This protein binds this small molecule.
Small molecule (SMILES): CC(=O)N[C@H]1[C@H](O[C@H]2[C@H](O)[C@@H](NC(C)=O)CO[C@@H]2CO)O[C@H](CO)[C@@H](O)[C@@H]1O

Sequence of chain 3.F:
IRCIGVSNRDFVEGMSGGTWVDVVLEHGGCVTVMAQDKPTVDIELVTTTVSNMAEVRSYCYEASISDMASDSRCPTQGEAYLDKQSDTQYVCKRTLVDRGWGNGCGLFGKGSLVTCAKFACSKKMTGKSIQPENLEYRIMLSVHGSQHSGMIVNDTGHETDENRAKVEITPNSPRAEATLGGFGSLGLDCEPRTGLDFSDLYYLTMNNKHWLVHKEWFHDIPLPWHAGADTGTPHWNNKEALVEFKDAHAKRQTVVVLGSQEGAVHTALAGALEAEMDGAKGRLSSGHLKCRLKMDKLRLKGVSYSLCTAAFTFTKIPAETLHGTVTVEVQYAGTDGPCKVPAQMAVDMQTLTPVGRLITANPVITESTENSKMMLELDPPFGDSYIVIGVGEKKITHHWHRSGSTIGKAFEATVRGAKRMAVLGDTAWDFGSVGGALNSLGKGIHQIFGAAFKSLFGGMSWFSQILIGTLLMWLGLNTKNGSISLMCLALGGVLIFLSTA

Binding-site contacts:
Ligand atom C5 contacts residue ASN154 of chain 3.F at 2.1 Å.
Ligand atom O7 contacts residue THR156 of chain 3.F at 2.4 Å.
Ligand atom C2 contacts residue ASN154 of chain 3.F at 3.5 Å.
Ligand atom C7 contacts residue THR156 of chain 3.F at 3.4 Å.
Ligand atom C2 contacts residue GLY150 of chain 3.F at 4.5 Å.
Ligand atom C8 contacts residue MET151 of chain 3.F at 4.1 Å (hydrophobic).
Ligand atom N2 contacts residue MET151 of chain 3.F at 3.4 Å.
Ligand atom O5 contacts residue THR156 of chain 3.F at 3.8 Å.
Ligand atom C5 contacts residue THR156 of chain 3.F at 3.2 Å.
Ligand atom C1 contacts residue MET151 of chain 3.F at 3.6 Å (hydrophobic).
Ligand atom C6 contacts residue ASN154 of chain 3.F at 3.0 Å.
Ligand atom C6 contacts residue GLY157 of chain 3.F at 4.2 Å.
Ligand atom O6 contacts residue ASN154 of chain 3.F at 2.4 Å (h-bond).
Ligand atom C1 contacts residue ASN154 of chain 3.F at 2.5 Å.
Ligand atom C1 contacts residue GLY150 of chain 3.F at 3.8 Å.
Ligand atom O5 contacts residue ASN154 of chain 3.F at 2.4 Å (h-bond).
Ligand atom C4 contacts residue ASN154 of chain 3.F at 3.2 Å.
Ligand atom O7 contacts residue HIS148 of chain 3.F at 3.3 Å (h-bond).
Ligand atom C8 contacts residue GLY157 of chain 3.F at 4.5 Å.
Ligand atom N2 contacts residue ASN154 of chain 3.F at 4.3 Å.
Ligand atom N2 contacts residue HIS148 of chain 3.F at 2.8 Å (h-bond).
Ligand atom C2 contacts residue HIS148 of chain 3.F at 4.2 Å.
Ligand atom C6 contacts residue ASP155 of chain 3.F at 4.3 Å.
Ligand atom O4 contacts residue THR156 of chain 3.F at 4.2 Å.
Ligand atom N2 contacts residue GLY150 of chain 3.F at 4.1 Å.
Ligand atom O5 contacts residue ARG164 of chain 3.F at 4.3 Å.
Ligand atom C6 contacts residue THR156 of chain 3.F at 1.8 Å.
Ligand atom C7 contacts residue HIS148 of chain 3.F at 2.3 Å.
Ligand atom C4 contacts residue THR156 of chain 3.F at 4.1 Å.
Ligand atom C3 contacts residue ASN154 of chain 3.F at 3.5 Å.
Ligand atom O4 contacts residue ASN154 of chain 3.F at 3.5 Å (h-bond).
Ligand atom C2 contacts residue MET151 of chain 3.F at 4.1 Å (hydrophobic).
Ligand atom C8 contacts residue HIS148 of chain 3.F at 1.2 Å.
Ligand atom O6 contacts residue THR156 of chain 3.F at 1.2 Å (h-bond).
Ligand atom O6 contacts residue ASP155 of chain 3.F at 4.2 Å.
Ligand atom C8 contacts residue THR156 of chain 3.F at 2.9 Å.
Ligand atom N2 contacts residue THR156 of chain 3.F at 4.3 Å.
Ligand atom C7 contacts residue MET151 of chain 3.F at 4.0 Å (hydrophobic).